Sequence of chain 1.B:
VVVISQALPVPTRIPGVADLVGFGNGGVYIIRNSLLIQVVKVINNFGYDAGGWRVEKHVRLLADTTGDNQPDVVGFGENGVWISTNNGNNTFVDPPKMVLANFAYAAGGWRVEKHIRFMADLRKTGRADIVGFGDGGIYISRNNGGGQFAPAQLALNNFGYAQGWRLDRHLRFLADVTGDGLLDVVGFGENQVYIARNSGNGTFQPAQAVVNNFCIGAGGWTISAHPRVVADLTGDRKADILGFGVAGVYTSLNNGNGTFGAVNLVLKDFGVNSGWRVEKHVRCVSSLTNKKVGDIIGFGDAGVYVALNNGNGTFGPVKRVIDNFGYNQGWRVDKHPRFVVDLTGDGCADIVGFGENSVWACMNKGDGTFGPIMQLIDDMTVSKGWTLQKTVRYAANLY

This protein binds this small molecule.
Small molecule (SMILES): CC(=O)N[C@H]1[C@H](O[C@@H]2[C@@H](O)[C@H](O)O[C@H](CO)[C@@H]2O)O[C@H](CO)[C@@H](O)[C@@H]1O

Binding-site contacts:
Ligand atom O4 contacts residue ASN358 of chain 1.B at 3.1 Å (h-bond).
Ligand atom O5 contacts residue TRP361 of chain 1.B at 4.2 Å.
Ligand atom O4 contacts residue ASN325 of chain 1.B at 2.8 Å (h-bond).
Ligand atom C4 contacts residue ASN358 of chain 1.B at 3.9 Å.
Ligand atom C5 contacts residue ASN358 of chain 1.B at 3.7 Å.
Ligand atom O7 contacts residue GLU357 of chain 1.B at 2.8 Å (salt-bridge).
Ligand atom C8 contacts residue GLY331 of chain 1.B at 3.5 Å.
Ligand atom N2 contacts residue GLN330 of chain 1.B at 3.1 Å (h-bond).
Ligand atom O1 contacts residue GLU357 of chain 1.B at 3.6 Å.
Ligand atom C1 contacts residue ASN358 of chain 1.B at 4.1 Å.
Ligand atom C3 contacts residue ASN325 of chain 1.B at 3.5 Å.
Ligand atom N2 contacts residue TRP332 of chain 1.B at 3.4 Å (h-bond).
Ligand atom O5 contacts residue ASN358 of chain 1.B at 3.2 Å (h-bond).
Ligand atom C3 contacts residue GLN330 of chain 1.B at 3.8 Å.
Ligand atom C8 contacts residue GLN330 of chain 1.B at 3.8 Å.
Ligand atom O7 contacts residue TRP332 of chain 1.B at 4.2 Å.
Ligand atom C8 contacts residue GLU357 of chain 1.B at 4.0 Å.
Ligand atom C2 contacts residue GLU357 of chain 1.B at 3.8 Å.
Ligand atom O3 contacts residue TRP332 of chain 1.B at 3.0 Å (h-bond).
Ligand atom C2 contacts residue GLN330 of chain 1.B at 3.9 Å.
Ligand atom O3 contacts residue ASN325 of chain 1.B at 2.5 Å (h-bond).
Ligand atom O1 contacts residue ASN358 of chain 1.B at 4.2 Å.
Ligand atom O7 contacts residue TRP361 of chain 1.B at 4.0 Å.
Ligand atom C4 contacts residue ASN325 of chain 1.B at 3.9 Å.
Ligand atom O7 contacts residue GLY356 of chain 1.B at 3.5 Å.
Ligand atom C3 contacts residue TRP332 of chain 1.B at 3.8 Å (hydrophobic).
Ligand atom C1 contacts residue GLN330 of chain 1.B at 4.2 Å.
Ligand atom C4 contacts residue TRP361 of chain 1.B at 4.2 Å (hydrophobic).
Ligand atom C2 contacts residue TRP332 of chain 1.B at 4.0 Å (hydrophobic).
Ligand atom C7 contacts residue TRP332 of chain 1.B at 3.7 Å (hydrophobic).
Ligand atom C8 contacts residue TRP332 of chain 1.B at 3.7 Å (hydrophobic).
Ligand atom C8 contacts residue HIS337 of chain 1.B at 3.8 Å.
Ligand atom C6 contacts residue TRP361 of chain 1.B at 4.0 Å (hydrophobic).
Ligand atom O6 contacts residue ASN358 of chain 1.B at 4.2 Å.
Ligand atom C2 contacts residue ASN358 of chain 1.B at 4.1 Å.
Ligand atom C7 contacts residue GLU357 of chain 1.B at 3.8 Å.
Ligand atom C7 contacts residue GLN330 of chain 1.B at 3.9 Å.
Ligand atom O2 contacts residue GLU357 of chain 1.B at 3.8 Å.
Ligand atom C6 contacts residue ASN358 of chain 1.B at 3.5 Å.
Ligand atom C2 contacts residue TRP361 of chain 1.B at 4.2 Å (hydrophobic).